This small molecule binds to this protein.
Small molecule (SMILES): CC(=O)N[C@H]1[C@H](O[C@H]2[C@H](O)[C@@H](NC(C)=O)CO[C@@H]2CO)O[C@H](CO)[C@@H](O)[C@@H]1O

Sequence of chain 1.C:
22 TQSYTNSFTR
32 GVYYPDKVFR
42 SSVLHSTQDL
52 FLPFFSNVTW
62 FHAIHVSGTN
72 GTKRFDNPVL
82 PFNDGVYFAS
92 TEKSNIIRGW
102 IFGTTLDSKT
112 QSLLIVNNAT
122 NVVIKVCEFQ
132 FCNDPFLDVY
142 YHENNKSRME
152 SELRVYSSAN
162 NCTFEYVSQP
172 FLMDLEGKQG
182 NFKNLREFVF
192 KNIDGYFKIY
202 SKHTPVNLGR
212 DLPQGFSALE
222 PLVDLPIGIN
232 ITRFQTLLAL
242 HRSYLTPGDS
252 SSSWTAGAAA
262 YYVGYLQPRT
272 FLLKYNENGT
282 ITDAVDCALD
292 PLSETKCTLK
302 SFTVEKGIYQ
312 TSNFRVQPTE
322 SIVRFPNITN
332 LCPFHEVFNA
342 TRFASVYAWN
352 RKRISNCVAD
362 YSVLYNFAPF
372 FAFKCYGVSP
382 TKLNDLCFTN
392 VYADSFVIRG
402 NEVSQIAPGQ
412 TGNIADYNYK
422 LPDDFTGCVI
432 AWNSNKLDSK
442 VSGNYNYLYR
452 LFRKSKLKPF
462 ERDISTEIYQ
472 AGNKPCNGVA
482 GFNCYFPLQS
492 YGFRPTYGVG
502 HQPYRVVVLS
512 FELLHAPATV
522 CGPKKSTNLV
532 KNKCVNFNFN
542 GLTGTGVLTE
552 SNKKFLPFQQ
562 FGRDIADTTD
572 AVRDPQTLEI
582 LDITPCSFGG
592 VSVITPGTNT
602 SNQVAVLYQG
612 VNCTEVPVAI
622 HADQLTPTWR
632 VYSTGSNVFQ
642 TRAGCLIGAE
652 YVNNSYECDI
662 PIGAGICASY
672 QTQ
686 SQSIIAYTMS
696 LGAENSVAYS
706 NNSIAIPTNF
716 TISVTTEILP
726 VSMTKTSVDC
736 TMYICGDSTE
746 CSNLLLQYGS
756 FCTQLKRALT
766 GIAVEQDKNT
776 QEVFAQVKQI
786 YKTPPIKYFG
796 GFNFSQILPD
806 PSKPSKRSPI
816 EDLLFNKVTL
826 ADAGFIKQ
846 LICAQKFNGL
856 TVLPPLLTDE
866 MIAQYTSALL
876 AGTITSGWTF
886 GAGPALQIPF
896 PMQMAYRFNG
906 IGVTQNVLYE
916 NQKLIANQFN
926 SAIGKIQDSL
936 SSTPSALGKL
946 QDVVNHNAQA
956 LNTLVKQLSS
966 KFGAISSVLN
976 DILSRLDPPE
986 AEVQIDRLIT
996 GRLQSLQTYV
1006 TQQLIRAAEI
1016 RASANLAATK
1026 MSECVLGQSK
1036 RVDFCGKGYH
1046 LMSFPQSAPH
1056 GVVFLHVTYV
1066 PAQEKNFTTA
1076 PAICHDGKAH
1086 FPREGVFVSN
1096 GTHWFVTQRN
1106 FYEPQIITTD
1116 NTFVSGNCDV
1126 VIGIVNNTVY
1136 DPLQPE

Binding-site contacts:
Ligand atom C8 contacts residue LEU919 of chain 1.C at 4.2 Å (hydrophobic).
Ligand atom C3 contacts residue LEU919 of chain 1.C at 4.2 Å (hydrophobic).
Ligand atom C4 contacts residue ASN714 of chain 1.C at 4.2 Å.
Ligand atom C1 contacts residue ASN714 of chain 1.C at 1.4 Å.
Ligand atom C5 contacts residue ASN714 of chain 1.C at 3.7 Å.
Ligand atom O7 contacts residue GLN1068 of chain 1.C at 4.1 Å.
Ligand atom N2 contacts residue ASN714 of chain 1.C at 2.9 Å (h-bond).
Ligand atom N2 contacts residue LEU919 of chain 1.C at 4.4 Å.
Ligand atom C7 contacts residue ASN714 of chain 1.C at 3.4 Å.
Ligand atom O5 contacts residue GLN1068 of chain 1.C at 4.4 Å.
Ligand atom O4 contacts residue LEU919 of chain 1.C at 3.8 Å.
Ligand atom O7 contacts residue LEU919 of chain 1.C at 3.4 Å.
Ligand atom C7 contacts residue LEU919 of chain 1.C at 3.8 Å (hydrophobic).
Ligand atom O7 contacts residue ASN714 of chain 1.C at 3.6 Å.
Ligand atom O6 contacts residue LEU919 of chain 1.C at 4.2 Å.
Ligand atom C3 contacts residue ASN714 of chain 1.C at 3.8 Å.
Ligand atom C1 contacts residue GLN1068 of chain 1.C at 4.3 Å.
Ligand atom O5 contacts residue ASN714 of chain 1.C at 2.4 Å (h-bond).
Ligand atom C2 contacts residue ASN714 of chain 1.C at 2.5 Å.
Ligand atom C5 contacts residue LEU919 of chain 1.C at 4.3 Å (hydrophobic).